Binding-site contacts:
Ligand atom O18 contacts residue CYS32 of chain 1.A at 2.8 Å (h-bond).
Ligand atom N15 contacts residue CYS32 of chain 1.A at 4.0 Å.
Ligand atom C19 contacts residue CYS32 of chain 1.A at 1.8 Å (hydrophobic).
Ligand atom C17 contacts residue CYS32 of chain 1.A at 2.7 Å (hydrophobic).

Sequence of chain 1.A:
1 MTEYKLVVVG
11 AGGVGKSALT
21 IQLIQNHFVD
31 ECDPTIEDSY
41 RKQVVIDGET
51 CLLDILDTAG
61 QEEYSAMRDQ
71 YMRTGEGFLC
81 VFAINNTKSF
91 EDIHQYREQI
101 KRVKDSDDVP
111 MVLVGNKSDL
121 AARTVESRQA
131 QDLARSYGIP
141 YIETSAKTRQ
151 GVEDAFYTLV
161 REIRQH

A protein and the small-molecule ligand that binds it are described below.
Small molecule (SMILES): CC(=O)N(C)CCN(C)c1ccc([N+](=O)[O-])c2nonc12